Sequence of chain 1.A:
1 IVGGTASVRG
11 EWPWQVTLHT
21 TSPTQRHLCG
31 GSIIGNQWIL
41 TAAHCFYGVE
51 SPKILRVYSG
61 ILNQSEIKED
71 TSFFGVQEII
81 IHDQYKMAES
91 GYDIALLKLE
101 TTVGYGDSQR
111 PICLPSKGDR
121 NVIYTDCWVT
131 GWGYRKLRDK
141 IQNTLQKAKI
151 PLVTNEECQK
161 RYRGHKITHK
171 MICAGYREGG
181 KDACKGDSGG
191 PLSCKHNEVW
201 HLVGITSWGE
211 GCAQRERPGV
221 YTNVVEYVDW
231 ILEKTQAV

This protein binds this small molecule.
Small molecule (SMILES): COC(=O)Nc1ccc2c(c1)NC(=O)C[C@@H](C)/C=C/C[C@H](NC(=O)c1c(F)cc(C)cc1F)c1nc-2c(Cl)[nH]1

Binding-site contacts:
Ligand atom C21 contacts residue ILE141 of chain 1.A at 3.3 Å (hydrophobic).
Ligand atom C18 contacts residue LEU28 of chain 1.A at 3.7 Å (hydrophobic).
Ligand atom N15 contacts residue LEU28 of chain 1.A at 2.9 Å (h-bond).
Ligand atom C3 contacts residue GLY186 of chain 1.A at 3.7 Å.
Ligand atom O38 contacts residue CYS184 of chain 1.A at 3.2 Å (h-bond).
Ligand atom O22 contacts residue ARG26 of chain 1.A at 3.7 Å.
Ligand atom O38 contacts residue ASP187 of chain 1.A at 3.3 Å (salt-bridge).
Ligand atom N20 contacts residue HIS27 of chain 1.A at 2.9 Å (h-bond).
Ligand atom N11 contacts residue LYS185 of chain 1.A at 3.7 Å.
Ligand atom C39 contacts residue ALA183 of chain 1.A at 3.7 Å (hydrophobic).
Ligand atom C39 contacts residue ASP182 of chain 1.A at 3.6 Å.
Ligand atom C13 contacts residue GLY186 of chain 1.A at 3.4 Å.
Ligand atom C31 contacts residue CYS184 of chain 1.A at 3.5 Å (hydrophobic).
Ligand atom N20 contacts residue ILE141 of chain 1.A at 3.5 Å.
Ligand atom C39 contacts residue GLY209 of chain 1.A at 3.6 Å.
Ligand atom C31 contacts residue LYS185 of chain 1.A at 3.6 Å.
Ligand atom C24 contacts residue ARG26 of chain 1.A at 3.6 Å.
Ligand atom F34 contacts residue THR206 of chain 1.A at 3.2 Å.
Ligand atom C10 contacts residue LEU28 of chain 1.A at 3.5 Å (hydrophobic).
Ligand atom C32 contacts residue CYS184 of chain 1.A at 3.7 Å (hydrophobic).
Ligand atom C9 contacts residue HIS27 of chain 1.A at 3.3 Å.
Ligand atom C12 contacts residue LYS185 of chain 1.A at 3.6 Å.
Ligand atom O23 contacts residue ARG26 of chain 1.A at 3.6 Å (salt-bridge).
Ligand atom O23 contacts residue ILE141 of chain 1.A at 3.3 Å.
Ligand atom F34 contacts residue SER207 of chain 1.A at 3.2 Å.
Ligand atom C21 contacts residue ARG26 of chain 1.A at 3.5 Å.
Ligand atom O38 contacts residue GLY186 of chain 1.A at 2.9 Å (h-bond).
Ligand atom O38 contacts residue SER188 of chain 1.A at 3.1 Å (h-bond).
Ligand atom CL1 contacts residue LYS185 of chain 1.A at 3.6 Å.
Ligand atom C26 contacts residue HIS44 of chain 1.A at 3.2 Å.
Ligand atom N14 contacts residue GLY186 of chain 1.A at 3.1 Å (h-bond).
Ligand atom N20 contacts residue ARG26 of chain 1.A at 3.6 Å (salt-bridge).
Ligand atom O38 contacts residue LYS185 of chain 1.A at 3.6 Å.
Ligand atom F36 contacts residue LYS185 of chain 1.A at 3.0 Å.
Ligand atom C7 contacts residue ILE141 of chain 1.A at 3.6 Å (hydrophobic).
Ligand atom C2 contacts residue SER188 of chain 1.A at 3.6 Å.
Ligand atom F36 contacts residue CYS184 of chain 1.A at 3.5 Å.
Ligand atom F34 contacts residue SER188 of chain 1.A at 3.1 Å.
Ligand atom C35 contacts residue SER188 of chain 1.A at 3.6 Å.
Ligand atom C8 contacts residue HIS27 of chain 1.A at 3.6 Å.